Sequence of chain 1.C:
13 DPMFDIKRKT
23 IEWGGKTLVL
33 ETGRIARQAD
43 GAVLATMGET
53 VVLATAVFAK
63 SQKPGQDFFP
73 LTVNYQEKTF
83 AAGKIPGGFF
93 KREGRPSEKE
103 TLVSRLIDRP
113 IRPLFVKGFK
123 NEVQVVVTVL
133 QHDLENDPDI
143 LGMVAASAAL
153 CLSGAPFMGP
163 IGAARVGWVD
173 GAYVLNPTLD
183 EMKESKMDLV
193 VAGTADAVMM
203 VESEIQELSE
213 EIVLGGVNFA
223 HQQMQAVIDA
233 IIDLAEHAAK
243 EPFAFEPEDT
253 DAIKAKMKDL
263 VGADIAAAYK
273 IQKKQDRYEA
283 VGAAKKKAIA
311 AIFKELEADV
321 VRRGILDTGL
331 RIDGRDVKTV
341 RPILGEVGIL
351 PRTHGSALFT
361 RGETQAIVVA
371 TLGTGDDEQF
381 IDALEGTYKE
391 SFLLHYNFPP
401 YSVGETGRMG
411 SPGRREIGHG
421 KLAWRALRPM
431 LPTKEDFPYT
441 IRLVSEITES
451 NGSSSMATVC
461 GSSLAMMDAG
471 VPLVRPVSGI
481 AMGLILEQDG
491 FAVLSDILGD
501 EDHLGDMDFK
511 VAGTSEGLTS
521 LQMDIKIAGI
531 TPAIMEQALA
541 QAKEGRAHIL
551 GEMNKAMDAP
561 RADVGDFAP

Binding-site contacts:
Ligand atom CZ2 contacts residue PHE245 of chain 1.C at 3.5 Å (hydrophobic).
Ligand atom O contacts residue PHE159 of chain 1.C at 3.8 Å.
Ligand atom CE3 contacts residue VAL118 of chain 1.C at 3.9 Å (hydrophobic).
Ligand atom NE1 contacts residue GLY156 of chain 1.C at 4.1 Å.
Ligand atom CG contacts residue PRO158 of chain 1.C at 3.7 Å (hydrophobic).
Ligand atom CE2 contacts residue PRO158 of chain 1.C at 4.1 Å (hydrophobic).
Ligand atom N contacts residue PHE159 of chain 1.C at 4.1 Å.
Ligand atom N contacts residue PRO244 of chain 1.C at 3.9 Å.
Ligand atom CB contacts residue PHE159 of chain 1.C at 3.6 Å (hydrophobic).
Ligand atom CD1 contacts residue PHE245 of chain 1.C at 4.0 Å (hydrophobic).
Ligand atom CE2 contacts residue PHE245 of chain 1.C at 3.5 Å (hydrophobic).
Ligand atom CB contacts residue ALA157 of chain 1.C at 3.9 Å (hydrophobic).
Ligand atom CB contacts residue GLY161 of chain 1.C at 4.1 Å.
Ligand atom CA contacts residue GLY161 of chain 1.C at 3.5 Å.
Ligand atom CD1 contacts residue GLY156 of chain 1.C at 3.8 Å.
Ligand atom C contacts residue GLY161 of chain 1.C at 3.9 Å.
Ligand atom CB contacts residue PRO158 of chain 1.C at 4.2 Å (hydrophobic).
Ligand atom CE3 contacts residue CYS153 of chain 1.C at 4.1 Å (hydrophobic).
Ligand atom NE1 contacts residue ILE234 of chain 1.C at 4.2 Å.
Ligand atom NE1 contacts residue PRO244 of chain 1.C at 3.9 Å.
Ligand atom CZ2 contacts residue ALA237 of chain 1.C at 4.0 Å (hydrophobic).
Ligand atom NE1 contacts residue PHE245 of chain 1.C at 2.8 Å (h-bond).
Ligand atom C contacts residue PHE159 of chain 1.C at 3.9 Å (hydrophobic).
Ligand atom CZ3 contacts residue VAL118 of chain 1.C at 3.8 Å (hydrophobic).
Ligand atom CZ2 contacts residue PHE247 of chain 1.C at 3.7 Å (hydrophobic).
Ligand atom CD2 contacts residue PRO158 of chain 1.C at 3.9 Å (hydrophobic).
Ligand atom CE2 contacts residue ALA237 of chain 1.C at 4.0 Å (hydrophobic).
Ligand atom CG contacts residue ALA157 of chain 1.C at 3.8 Å (hydrophobic).
Ligand atom NE1 contacts residue PRO158 of chain 1.C at 3.9 Å.
Ligand atom CD1 contacts residue PRO244 of chain 1.C at 3.9 Å (hydrophobic).
Ligand atom CD1 contacts residue ALA157 of chain 1.C at 3.4 Å (hydrophobic).
Ligand atom CB contacts residue CYS153 of chain 1.C at 3.8 Å (hydrophobic).
Ligand atom O contacts residue GLY161 of chain 1.C at 3.3 Å.
Ligand atom CH2 contacts residue ALA241 of chain 1.C at 3.9 Å (hydrophobic).
Ligand atom CA contacts residue PRO244 of chain 1.C at 4.2 Å (hydrophobic).
Ligand atom O contacts residue MET160 of chain 1.C at 3.6 Å.
Ligand atom CH2 contacts residue PHE247 of chain 1.C at 3.4 Å (hydrophobic).
Ligand atom CD1 contacts residue PRO158 of chain 1.C at 3.7 Å (hydrophobic).
Ligand atom NE1 contacts residue ALA237 of chain 1.C at 4.0 Å.
Ligand atom CD1 contacts residue ILE234 of chain 1.C at 4.0 Å (hydrophobic).

This protein binds this small molecule.
Small molecule (SMILES): C[C@H](N)C(=O)NCC(=O)N[C@@H](CC1=c2ccccc2=NC1)C(=O)N[C@@H](CC1=c2ccccc2=NC1)C(=O)N[C@@H](C)C=O